A small-molecule ligand and the protein it binds are described below.
Small molecule (SMILES): COc1ccc2[nH]c(C)cc2c1

Sequence of chain 2.A:
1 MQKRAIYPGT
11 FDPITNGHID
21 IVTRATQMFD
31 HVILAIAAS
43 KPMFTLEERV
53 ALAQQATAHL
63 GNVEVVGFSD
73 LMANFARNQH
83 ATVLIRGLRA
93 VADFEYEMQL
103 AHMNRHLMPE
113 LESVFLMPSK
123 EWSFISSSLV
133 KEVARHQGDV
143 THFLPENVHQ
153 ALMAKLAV

Binding-site contacts:
Ligand atom O11 contacts residue MET74 of chain 2.A at 3.5 Å.
Ligand atom C12 contacts residue ARG88 of chain 2.A at 3.4 Å.
Ligand atom C8 contacts residue ASN106 of chain 2.A at 4.1 Å.
Ligand atom C9 contacts residue ARG88 of chain 2.A at 4.4 Å.
Ligand atom C10 contacts residue ALA37 of chain 2.A at 3.4 Å (hydrophobic).
Ligand atom C9 contacts residue MET74 of chain 2.A at 3.5 Å (hydrophobic).
Ligand atom C10 contacts residue THR10 of chain 2.A at 3.8 Å.
Ligand atom C1 contacts residue MET74 of chain 2.A at 3.9 Å (hydrophobic).
Ligand atom C9 contacts residue ASN106 of chain 2.A at 3.8 Å.
Ligand atom C4 contacts residue MET74 of chain 2.A at 3.6 Å (hydrophobic).
Ligand atom O11 contacts residue ARG88 of chain 2.A at 4.3 Å.
Ligand atom C10 contacts residue PHE70 of chain 2.A at 4.5 Å (hydrophobic).
Ligand atom C8 contacts residue DMS1 of chain 2.F at 3.2 Å.
Ligand atom C12 contacts residue ASN106 of chain 2.A at 3.5 Å.
Ligand atom C7 contacts residue GLY9 of chain 2.A at 4.0 Å.
Ligand atom C7 contacts residue PRO8 of chain 2.A at 4.5 Å (hydrophobic).
Ligand atom C1 contacts residue DMS1 of chain 2.F at 4.3 Å.
Ligand atom C9 contacts residue LEU102 of chain 2.A at 4.5 Å (hydrophobic).
Ligand atom C8 contacts residue MET74 of chain 2.A at 3.7 Å (hydrophobic).
Ligand atom O11 contacts residue LEU86 of chain 2.A at 4.2 Å.
Ligand atom C6 contacts residue ARG88 of chain 2.A at 3.6 Å.
Ligand atom C5 contacts residue ARG88 of chain 2.A at 3.2 Å.
Ligand atom C6 contacts residue PRO8 of chain 2.A at 3.7 Å (hydrophobic).
Ligand atom C4 contacts residue DMS1 of chain 2.F at 3.0 Å.
Ligand atom C6 contacts residue GLY9 of chain 2.A at 3.7 Å.
Ligand atom C12 contacts residue GLU99 of chain 2.A at 3.6 Å.
Ligand atom C5 contacts residue PRO8 of chain 2.A at 3.9 Å (hydrophobic).
Ligand atom C2 contacts residue MET74 of chain 2.A at 4.2 Å (hydrophobic).
Ligand atom C2 contacts residue PRO8 of chain 2.A at 4.1 Å (hydrophobic).
Ligand atom N3 contacts residue MET74 of chain 2.A at 4.4 Å.
Ligand atom C10 contacts residue GLY9 of chain 2.A at 3.4 Å.
Ligand atom C5 contacts residue MET74 of chain 2.A at 4.2 Å (hydrophobic).
Ligand atom C2 contacts residue ARG88 of chain 2.A at 3.6 Å.
Ligand atom O11 contacts residue LEU102 of chain 2.A at 4.3 Å.
Ligand atom C12 contacts residue LEU102 of chain 2.A at 3.6 Å (hydrophobic).
Ligand atom O11 contacts residue ASN106 of chain 2.A at 2.8 Å (h-bond).